A small-molecule ligand and the protein it binds are described below.
Small molecule (SMILES): O=C(N[C@H](CO)[C@H](O)c1ccc([N+](=O)[O-])cc1)C(Br)Br

Binding-site contacts:
Ligand atom BR1 contacts residue CLM1 of chain 1.MA at 0.5 Å.
Ligand atom BR2 contacts residue ILE124 of chain 1.F at 3.4 Å.
Ligand atom BR2 contacts residue ILE51 of chain 1.F at 4.1 Å.
Ligand atom O5 contacts residue CLM1 of chain 1.MA at 0.3 Å (h-bond).
Ligand atom BR1 contacts residue PRO53 of chain 1.F at 4.0 Å.
Ligand atom C2 contacts residue PRO50 of chain 1.F at 4.2 Å (hydrophobic).
Ligand atom O4 contacts residue PRO50 of chain 1.F at 4.0 Å.
Ligand atom N9 contacts residue CLM1 of chain 1.MA at 0.2 Å (h-bond).
Ligand atom O9A contacts residue ILE121 of chain 1.F at 3.4 Å.
Ligand atom BR1 contacts residue TYR125 of chain 1.F at 3.5 Å.
Ligand atom BR1 contacts residue ILE121 of chain 1.F at 4.0 Å.
Ligand atom O4 contacts residue CLM1 of chain 1.MA at 0.5 Å (h-bond).
Ligand atom BR2 contacts residue CLM1 of chain 1.MA at 0.3 Å.
Ligand atom C6 contacts residue CLM1 of chain 1.MA at 0.1 Å.
Ligand atom C8 contacts residue PRO53 of chain 1.F at 4.0 Å (hydrophobic).
Ligand atom C5 contacts residue CLM1 of chain 1.MA at 0.2 Å.
Ligand atom C1 contacts residue CLM1 of chain 1.MA at 0.2 Å.
Ligand atom BR2 contacts residue PRO50 of chain 1.F at 3.7 Å.
Ligand atom C11 contacts residue CLM1 of chain 1.MA at 0.1 Å.
Ligand atom C3 contacts residue CLM1 of chain 1.MA at 0.1 Å.
Ligand atom BR2 contacts residue TYR125 of chain 1.F at 3.6 Å.
Ligand atom C10 contacts residue CLM1 of chain 1.MA at 0.1 Å.
Ligand atom O2 contacts residue CLM1 of chain 1.MA at 0.8 Å (h-bond).
Ligand atom C8 contacts residue CLM1 of chain 1.MA at 0.2 Å.
Ligand atom O2 contacts residue PRO53 of chain 1.F at 3.5 Å.
Ligand atom C9 contacts residue CLM1 of chain 1.MA at 0.1 Å.
Ligand atom O9B contacts residue CLM1 of chain 1.MA at 0.3 Å (h-bond).
Ligand atom O2 contacts residue GLY52 of chain 1.F at 4.1 Å.
Ligand atom N2 contacts residue CLM1 of chain 1.MA at 0.4 Å (h-bond).
Ligand atom BR2 contacts residue GLY52 of chain 1.F at 3.4 Å.
Ligand atom BR1 contacts residue GLY123 of chain 1.F at 3.4 Å.
Ligand atom BR2 contacts residue GLY123 of chain 1.F at 3.8 Å.
Ligand atom BR1 contacts residue THR98 of chain 1.F at 3.6 Å.
Ligand atom C1 contacts residue TYR125 of chain 1.F at 3.7 Å (hydrophobic).
Ligand atom BR2 contacts residue PRO53 of chain 1.F at 4.2 Å.
Ligand atom C4 contacts residue CLM1 of chain 1.MA at 0.6 Å.
Ligand atom C7 contacts residue CLM1 of chain 1.MA at 0.2 Å.
Ligand atom C9 contacts residue PRO53 of chain 1.F at 4.3 Å (hydrophobic).
Ligand atom C2 contacts residue CLM1 of chain 1.MA at 0.2 Å.
Ligand atom O9A contacts residue CLM1 of chain 1.MA at 0.3 Å (h-bond).

Sequence of chain 1.F:
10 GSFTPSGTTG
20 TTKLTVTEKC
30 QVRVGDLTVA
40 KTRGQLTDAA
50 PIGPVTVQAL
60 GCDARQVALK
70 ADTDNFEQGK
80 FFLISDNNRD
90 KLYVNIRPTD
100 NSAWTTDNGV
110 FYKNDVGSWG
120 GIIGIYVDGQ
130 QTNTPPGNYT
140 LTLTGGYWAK